Sequence of chain 1.M:
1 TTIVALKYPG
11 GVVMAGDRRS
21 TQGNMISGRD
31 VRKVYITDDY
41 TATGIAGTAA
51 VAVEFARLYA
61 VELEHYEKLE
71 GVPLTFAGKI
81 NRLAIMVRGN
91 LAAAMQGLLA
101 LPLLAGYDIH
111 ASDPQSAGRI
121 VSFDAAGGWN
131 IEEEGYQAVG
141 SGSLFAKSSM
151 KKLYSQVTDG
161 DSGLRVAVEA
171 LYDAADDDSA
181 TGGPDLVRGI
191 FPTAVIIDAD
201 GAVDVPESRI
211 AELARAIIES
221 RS

Sequence of chain 1.N:
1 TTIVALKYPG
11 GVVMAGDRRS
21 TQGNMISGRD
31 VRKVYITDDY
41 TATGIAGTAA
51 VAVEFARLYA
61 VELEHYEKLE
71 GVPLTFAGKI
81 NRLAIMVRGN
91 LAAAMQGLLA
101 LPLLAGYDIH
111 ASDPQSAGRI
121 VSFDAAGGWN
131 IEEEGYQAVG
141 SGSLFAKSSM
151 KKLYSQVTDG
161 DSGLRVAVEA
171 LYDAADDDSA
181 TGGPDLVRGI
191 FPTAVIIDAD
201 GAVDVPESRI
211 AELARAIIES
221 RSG

Binding-site contacts:
Ligand atom O17 contacts residue ALA49 of chain 1.M at 3.1 Å (h-bond).
Ligand atom C26 contacts residue LEU98 of chain 1.M at 3.6 Å (hydrophobic).
Ligand atom C38 contacts residue TRP129 of chain 1.N at 3.7 Å (hydrophobic).
Ligand atom F08 contacts residue VAL31 of chain 1.M at 3.1 Å.
Ligand atom O17 contacts residue THR48 of chain 1.M at 3.4 Å.
Ligand atom C05 contacts residue ALA49 of chain 1.M at 3.6 Å (hydrophobic).
Ligand atom C13 contacts residue ALA49 of chain 1.M at 3.6 Å (hydrophobic).
Ligand atom O41 contacts residue GLN22 of chain 1.M at 3.6 Å (h-bond).
Ligand atom N04 contacts residue ALA49 of chain 1.M at 3.6 Å (h-bond).
Ligand atom C10 contacts residue ALA52 of chain 1.M at 3.5 Å (hydrophobic).
Ligand atom C38 contacts residue ASN130 of chain 1.N at 3.6 Å.
Ligand atom O24 contacts residue ALA126 of chain 1.N at 3.4 Å (h-bond).
Ligand atom C01 contacts residue THR21 of chain 1.M at 3.6 Å.
Ligand atom C07 contacts residue VAL31 of chain 1.M at 3.5 Å (hydrophobic).
Ligand atom C28 contacts residue ASP124 of chain 1.N at 3.5 Å.
Ligand atom N15 contacts residue SER20 of chain 1.M at 3.6 Å.
Ligand atom C11 contacts residue ALA52 of chain 1.M at 3.6 Å (hydrophobic).
Ligand atom N04 contacts residue GLY47 of chain 1.M at 2.5 Å (h-bond).
Ligand atom N19 contacts residue ASP124 of chain 1.N at 2.9 Å (salt-bridge).
Ligand atom C34 contacts residue SER20 of chain 1.M at 3.4 Å.
Ligand atom C37 contacts residue ALA49 of chain 1.M at 3.6 Å (hydrophobic).
Ligand atom N23 contacts residue ASP124 of chain 1.N at 3.1 Å (salt-bridge).
Ligand atom C12 contacts residue GLY47 of chain 1.M at 3.6 Å.
Ligand atom C35 contacts residue VAL31 of chain 1.M at 3.5 Å (hydrophobic).
Ligand atom F08 contacts residue ALA49 of chain 1.M at 3.5 Å.
Ligand atom N15 contacts residue THR21 of chain 1.M at 3.6 Å.
Ligand atom C39 contacts residue PHE123 of chain 1.N at 3.4 Å (hydrophobic).
Ligand atom C38 contacts residue SER122 of chain 1.N at 3.5 Å.
Ligand atom C10 contacts residue LYS33 of chain 1.M at 3.6 Å.
Ligand atom C35 contacts residue ASN130 of chain 1.N at 3.4 Å.
Ligand atom C03 contacts residue GLY47 of chain 1.M at 3.4 Å.
Ligand atom C11 contacts residue ILE45 of chain 1.M at 3.0 Å (hydrophobic).
Ligand atom C37 contacts residue TRP129 of chain 1.N at 3.5 Å (hydrophobic).
Ligand atom C39 contacts residue SER122 of chain 1.N at 3.5 Å.
Ligand atom C36 contacts residue ASN130 of chain 1.N at 3.7 Å.
Ligand atom C05 contacts residue GLY47 of chain 1.M at 3.6 Å.
Ligand atom N14 contacts residue SER20 of chain 1.M at 2.9 Å (h-bond).
Ligand atom C39 contacts residue ASP124 of chain 1.N at 3.7 Å.
Ligand atom C02 contacts residue GLY47 of chain 1.M at 3.6 Å.
Ligand atom C18 contacts residue ASP124 of chain 1.N at 3.7 Å.

A small-molecule ligand and the protein it binds are described below.
Small molecule (SMILES): Cc1cc(C(=O)N[C@@H](CC(=O)N2CCC[C@@H]2c2ccccc2)C(=O)N[C@@H](C)c2ncc(-c3ccccc3F)[nH]2)no1